Binding-site contacts:
Ligand atom O1P contacts residue TYR69 of chain 1.A at 3.2 Å (h-bond).
Ligand atom C2R contacts residue SER244 of chain 1.A at 3.8 Å.
Ligand atom O1P contacts residue LYS65 of chain 1.A at 3.0 Å (salt-bridge).
Ligand atom C3R contacts residue ARG177 of chain 1.A at 3.5 Å.
Ligand atom O2R contacts residue SER244 of chain 1.A at 2.6 Å (h-bond).
Ligand atom N7 contacts residue TYR240 of chain 1.A at 3.6 Å.
Ligand atom O2P contacts residue HIS178 of chain 1.A at 3.6 Å.
Ligand atom C1R contacts residue TYR240 of chain 1.A at 3.3 Å (hydrophobic).
Ligand atom O7 contacts residue LEU258 of chain 1.A at 3.3 Å.
Ligand atom N7 contacts residue GLU292 of chain 1.A at 4.2 Å.
Ligand atom C4 contacts residue GLU292 of chain 1.A at 4.0 Å.
Ligand atom C7 contacts residue GLU292 of chain 1.A at 4.0 Å.
Ligand atom C2R contacts residue VAL247 of chain 1.A at 4.1 Å (hydrophobic).
Ligand atom C5 contacts residue ARG293 of chain 1.A at 3.2 Å.
Ligand atom O7 contacts residue GLU292 of chain 1.A at 3.8 Å.
Ligand atom O4R contacts residue ASP291 of chain 1.A at 3.8 Å.
Ligand atom O5R contacts residue ARG177 of chain 1.A at 3.9 Å.
Ligand atom C2 contacts residue TYR240 of chain 1.A at 3.8 Å (hydrophobic).
Ligand atom O3R contacts residue ASN248 of chain 1.A at 3.8 Å.
Ligand atom C4 contacts residue ARG293 of chain 1.A at 3.1 Å.
Ligand atom O4R contacts residue TYR240 of chain 1.A at 3.1 Å (h-bond).
Ligand atom C1R contacts residue SER244 of chain 1.A at 4.0 Å.
Ligand atom C2 contacts residue ASP291 of chain 1.A at 4.0 Å.
Ligand atom N1 contacts residue TYR240 of chain 1.A at 3.9 Å.
Ligand atom C6 contacts residue ARG293 of chain 1.A at 4.1 Å.
Ligand atom O2R contacts residue ASN248 of chain 1.A at 3.1 Å (h-bond).
Ligand atom O3R contacts residue ARG177 of chain 1.A at 2.8 Å (salt-bridge).
Ligand atom N1 contacts residue ASP291 of chain 1.A at 3.9 Å.
Ligand atom P contacts residue LYS65 of chain 1.A at 3.3 Å.
Ligand atom O3P contacts residue LYS65 of chain 1.A at 2.7 Å (salt-bridge).
Ligand atom O2P contacts residue ARG293 of chain 1.A at 3.2 Å (salt-bridge).
Ligand atom C6 contacts residue ASP291 of chain 1.A at 4.1 Å.
Ligand atom C3 contacts residue GLU292 of chain 1.A at 4.1 Å.
Ligand atom O1P contacts residue HIS178 of chain 1.A at 3.0 Å (h-bond).
Ligand atom C7 contacts residue LEU258 of chain 1.A at 3.9 Å (hydrophobic).
Ligand atom N7 contacts residue ASN243 of chain 1.A at 3.4 Å.
Ligand atom C3 contacts residue ARG293 of chain 1.A at 4.0 Å.
Ligand atom N7 contacts residue SER244 of chain 1.A at 4.1 Å.
Ligand atom P contacts residue HIS178 of chain 1.A at 3.9 Å.
Ligand atom C2R contacts residue ASN248 of chain 1.A at 4.1 Å.

The small molecule below binds the protein below.
Small molecule (SMILES): NC(=O)c1ccc[n+]([C@@H]2O[C@H](COP(=O)(O)O)[C@@H](O)[C@H]2O)c1

Sequence of chain 1.A:
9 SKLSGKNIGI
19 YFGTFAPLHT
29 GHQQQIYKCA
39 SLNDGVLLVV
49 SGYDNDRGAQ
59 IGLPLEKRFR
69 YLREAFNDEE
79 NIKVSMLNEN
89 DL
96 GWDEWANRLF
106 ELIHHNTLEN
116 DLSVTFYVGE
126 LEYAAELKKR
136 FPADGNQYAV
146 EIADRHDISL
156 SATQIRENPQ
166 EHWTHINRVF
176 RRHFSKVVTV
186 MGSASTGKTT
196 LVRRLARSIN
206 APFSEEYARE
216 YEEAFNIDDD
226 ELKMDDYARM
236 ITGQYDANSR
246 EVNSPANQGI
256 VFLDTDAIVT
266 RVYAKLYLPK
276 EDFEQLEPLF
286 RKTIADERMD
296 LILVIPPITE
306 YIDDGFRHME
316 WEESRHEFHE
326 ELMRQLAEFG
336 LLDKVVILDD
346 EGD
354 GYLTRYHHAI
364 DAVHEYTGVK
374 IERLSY